Sequence of chain 1.C:
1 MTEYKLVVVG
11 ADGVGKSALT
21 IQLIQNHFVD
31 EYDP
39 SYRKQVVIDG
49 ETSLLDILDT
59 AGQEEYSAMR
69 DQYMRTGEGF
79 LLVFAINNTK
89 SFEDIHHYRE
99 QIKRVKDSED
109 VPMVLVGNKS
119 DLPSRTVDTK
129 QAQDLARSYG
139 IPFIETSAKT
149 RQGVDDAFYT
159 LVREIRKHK

Binding-site contacts:
Ligand atom CA contacts residue GLY60 of chain 1.C at 3.4 Å.
Ligand atom CA contacts residue MET72 of chain 1.C at 3.7 Å (hydrophobic).
Ligand atom O contacts residue ALA59 of chain 1.C at 3.8 Å.
Ligand atom CG contacts residue HIS95 of chain 1.C at 3.7 Å.
Ligand atom CE2 contacts residue HIS95 of chain 1.C at 3.3 Å.
Ligand atom CG contacts residue GLN99 of chain 1.C at 3.7 Å.
Ligand atom O contacts residue GLN99 of chain 1.C at 2.8 Å (h-bond).
Ligand atom CZ contacts residue ASP92 of chain 1.C at 3.5 Å.
Ligand atom CZ contacts residue TYR96 of chain 1.C at 3.5 Å (hydrophobic).
Ligand atom CE1 contacts residue VAL9 of chain 1.C at 3.7 Å (hydrophobic).
Ligand atom CE1 contacts residue ASP92 of chain 1.C at 3.4 Å.
Ligand atom CD contacts residue ASP69 of chain 1.C at 3.6 Å.
Ligand atom CB contacts residue MET72 of chain 1.C at 3.5 Å (hydrophobic).
Ligand atom O contacts residue VAL103 of chain 1.C at 3.5 Å.
Ligand atom O contacts residue GLY60 of chain 1.C at 3.5 Å.
Ligand atom O contacts residue VAL103 of chain 1.C at 3.8 Å.
Ligand atom CE2 contacts residue GLN99 of chain 1.C at 3.4 Å.
Ligand atom CZ contacts residue ASP69 of chain 1.C at 3.8 Å.
Ligand atom OH contacts residue TYR96 of chain 1.C at 3.5 Å.
Ligand atom CB contacts residue GLN99 of chain 1.C at 3.7 Å.
Ligand atom CD2 contacts residue GLN99 of chain 1.C at 3.6 Å.
Ligand atom OG1 contacts residue GLY60 of chain 1.C at 3.5 Å (h-bond).
Ligand atom NH1 contacts residue ASP69 of chain 1.C at 2.6 Å (salt-bridge).
Ligand atom CD1 contacts residue ARG102 of chain 1.C at 3.6 Å.
Ligand atom NE contacts residue GLU62 of chain 1.C at 3.5 Å (salt-bridge).
Ligand atom CB contacts residue ASP69 of chain 1.C at 3.5 Å.
Ligand atom CG contacts residue GLY60 of chain 1.C at 3.6 Å.
Ligand atom OH contacts residue ASP92 of chain 1.C at 2.8 Å (salt-bridge).
Ligand atom CG contacts residue GLU62 of chain 1.C at 3.8 Å.
Ligand atom CE2 contacts residue TYR96 of chain 1.C at 3.5 Å (hydrophobic).
Ligand atom CD contacts residue GLU62 of chain 1.C at 3.5 Å.
Ligand atom C contacts residue GLY60 of chain 1.C at 3.6 Å.
Ligand atom CD2 contacts residue TYR96 of chain 1.C at 3.7 Å (hydrophobic).
Ligand atom CE1 contacts residue TYR96 of chain 1.C at 3.7 Å (hydrophobic).
Ligand atom ND2 contacts residue ASP69 of chain 1.C at 3.0 Å (salt-bridge).
Ligand atom CG contacts residue ASP69 of chain 1.C at 3.8 Å.
Ligand atom CD1 contacts residue HIS95 of chain 1.C at 3.4 Å.
Ligand atom C contacts residue VAL103 of chain 1.C at 3.5 Å (hydrophobic).
Ligand atom CB contacts residue HIS95 of chain 1.C at 3.6 Å.
Ligand atom N contacts residue GLY60 of chain 1.C at 3.0 Å (h-bond).

A small-molecule ligand and the protein it binds are described below.
Small molecule (SMILES): CC(C)[C@@H]1NC(=O)[C@H](Cc2ccccc2)NC(=O)[C@@H](Cc2ccc(O)cc2)NC(=O)CSC[C@@H](C(=O)NCC(=O)O)NC(=O)[C@H](CCCN=C(N)N)NC(=O)[C@H](Cc2ccccc2)NC(=O)[C@H]([C@@H](C)O)NC(=O)[C@H](CCCN=C(N)N)NC(=O)[C@H](Cc2ccccc2)NC(=O)[C@H](CC(N)=O)NC(=O)[C@H](CCCN=C(N)N)NC(=O)[C@H](Cc2ccccc2)NC(=O)[C@H](CC(N)=O)NC1=O